Sequence of chain 7.C:
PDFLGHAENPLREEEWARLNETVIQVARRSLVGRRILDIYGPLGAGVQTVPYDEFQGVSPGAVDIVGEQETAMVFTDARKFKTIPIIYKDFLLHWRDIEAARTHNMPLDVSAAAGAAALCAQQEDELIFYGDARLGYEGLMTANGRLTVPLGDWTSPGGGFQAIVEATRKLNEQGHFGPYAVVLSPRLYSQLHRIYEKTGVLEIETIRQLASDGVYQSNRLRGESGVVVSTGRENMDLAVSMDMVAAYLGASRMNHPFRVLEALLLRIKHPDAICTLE

Binding-site contacts:
Ligand atom C contacts residue ARG49 of chain 7.C at 3.5 Å.
Ligand atom CG2 contacts residue ALA42 of chain 7.C at 3.7 Å (hydrophobic).
Ligand atom OG1 contacts residue MET259 of chain 7.C at 2.6 Å (h-bond).
Ligand atom CB contacts residue MET259 of chain 7.C at 3.5 Å (hydrophobic).
Ligand atom N contacts residue ASP258 of chain 7.C at 3.7 Å.
Ligand atom NH2 contacts residue ASP228 of chain 7.C at 2.5 Å (salt-bridge).
Ligand atom C contacts residue ASP258 of chain 7.C at 3.7 Å.
Ligand atom C contacts residue ILE39 of chain 7.C at 3.6 Å (hydrophobic).
Ligand atom CA contacts residue ILE54 of chain 7.C at 3.7 Å (hydrophobic).
Ligand atom CB contacts residue ILE39 of chain 7.C at 3.7 Å (hydrophobic).
Ligand atom O contacts residue ARG43 of chain 7.C at 3.3 Å (salt-bridge).
Ligand atom O contacts residue ILE54 of chain 7.C at 3.4 Å.
Ligand atom CA contacts residue ARG49 of chain 7.C at 3.7 Å.
Ligand atom N contacts residue ARG49 of chain 7.C at 3.5 Å (salt-bridge).
Ligand atom NH1 contacts residue ARG50 of chain 7.C at 3.7 Å.
Ligand atom CD2 contacts residue ARG43 of chain 7.C at 3.7 Å.
Ligand atom N contacts residue ARG49 of chain 7.C at 3.5 Å (salt-bridge).
Ligand atom CD contacts residue ASP53 of chain 7.C at 3.3 Å.
Ligand atom N contacts residue ASP258 of chain 7.C at 3.3 Å (salt-bridge).
Ligand atom OG1 contacts residue ASP258 of chain 7.C at 3.5 Å.
Ligand atom CB contacts residue ARG49 of chain 7.C at 3.6 Å.
Ligand atom O contacts residue ARG50 of chain 7.C at 3.7 Å.
Ligand atom CG2 contacts residue MET259 of chain 7.C at 3.7 Å (hydrophobic).
Ligand atom C contacts residue ILE54 of chain 7.C at 3.7 Å (hydrophobic).
Ligand atom N contacts residue ASP258 of chain 7.C at 2.9 Å (salt-bridge).
Ligand atom CB contacts residue ASP258 of chain 7.C at 3.7 Å.
Ligand atom NH1 contacts residue ILE51 of chain 7.C at 3.5 Å (h-bond).
Ligand atom N contacts residue ASP258 of chain 7.C at 3.2 Å (salt-bridge).
Ligand atom N contacts residue ARG49 of chain 7.C at 3.7 Å.
Ligand atom NH1 contacts residue THR246 of chain 7.C at 3.5 Å.
Ligand atom NH2 contacts residue THR246 of chain 7.C at 2.8 Å (h-bond).
Ligand atom O contacts residue ILE39 of chain 7.C at 3.5 Å.
Ligand atom O contacts residue ARG49 of chain 7.C at 3.0 Å (salt-bridge).
Ligand atom NE contacts residue ASP53 of chain 7.C at 3.6 Å (salt-bridge).
Ligand atom CZ contacts residue ASP228 of chain 7.C at 3.2 Å.
Ligand atom O contacts residue ARG43 of chain 7.C at 2.9 Å (salt-bridge).
Ligand atom NH1 contacts residue ASP228 of chain 7.C at 3.2 Å (salt-bridge).
Ligand atom CB contacts residue ARG49 of chain 7.C at 3.7 Å.
Ligand atom CD1 contacts residue PRO57 of chain 7.C at 3.6 Å (hydrophobic).
Ligand atom CA contacts residue ASP258 of chain 7.C at 3.3 Å.

The protein below binds the small molecule below.
Small molecule (SMILES): CC(C)C[C@H](NC(=O)CN)C(=O)N[C@H](C(=O)N[C@H](C(=O)NCC(=O)N[C@@H](CO)C(=O)N[C@@H](CC(C)C)C(=O)N[C@@H](CCCN=C(N)N)C(=O)NCC=O)C(C)C)[C@@H](C)O